Binding-site contacts:
Ligand atom O6 contacts residue SER66 of chain 1.C at 2.3 Å (h-bond).
Ligand atom N6 contacts residue ARG342 of chain 1.C at 2.7 Å (salt-bridge).
Ligand atom N3 contacts residue SER319 of chain 1.C at 3.4 Å (h-bond).
Ligand atom O5 contacts residue SER317 of chain 1.C at 2.9 Å (h-bond).
Ligand atom O1 contacts residue GLN122 of chain 1.C at 3.0 Å (h-bond).
Ligand atom N3 contacts residue THR318 of chain 1.C at 3.4 Å.
Ligand atom N6 contacts residue SER317 of chain 1.C at 3.7 Å.
Ligand atom N1 contacts residue SER319 of chain 1.C at 3.6 Å.
Ligand atom N7 contacts residue ARG342 of chain 1.C at 3.9 Å.
Ligand atom B1 contacts residue TYR152 of chain 1.C at 3.4 Å.
Ligand atom O3 contacts residue SER317 of chain 1.C at 3.5 Å (h-bond).
Ligand atom O3 contacts residue ASN345 of chain 1.C at 3.1 Å (h-bond).
Ligand atom B1 contacts residue LYS69 of chain 1.C at 3.9 Å.
Ligand atom N2 contacts residue SER319 of chain 1.C at 3.0 Å (h-bond).
Ligand atom N4 contacts residue SER66 of chain 1.C at 3.0 Å (h-bond).
Ligand atom N1 contacts residue ASN215 of chain 1.C at 3.3 Å (h-bond).
Ligand atom B1 contacts residue SER66 of chain 1.C at 1.4 Å.
Ligand atom O5 contacts residue SER66 of chain 1.C at 2.2 Å (h-bond).
Ligand atom C1 contacts residue VAL214 of chain 1.C at 3.6 Å (hydrophobic).
Ligand atom N4 contacts residue SER317 of chain 1.C at 3.2 Å (h-bond).
Ligand atom C1 contacts residue SER319 of chain 1.C at 3.5 Å.
Ligand atom C5 contacts residue SER66 of chain 1.C at 2.4 Å.
Ligand atom C9 contacts residue ARG342 of chain 1.C at 3.1 Å.
Ligand atom N2 contacts residue VAL214 of chain 1.C at 3.7 Å.
Ligand atom C9 contacts residue ASN345 of chain 1.C at 3.5 Å.
Ligand atom O1 contacts residue ASN154 of chain 1.C at 2.8 Å (h-bond).
Ligand atom C2 contacts residue TYR224 of chain 1.C at 3.9 Å (hydrophobic).
Ligand atom C3 contacts residue SER317 of chain 1.C at 3.3 Å.
Ligand atom O1 contacts residue TYR224 of chain 1.C at 3.9 Å.
Ligand atom C4 contacts residue SER317 of chain 1.C at 3.7 Å.
Ligand atom O3 contacts residue ARG342 of chain 1.C at 2.8 Å (salt-bridge).
Ligand atom N2 contacts residue THR318 of chain 1.C at 3.7 Å.
Ligand atom O6 contacts residue TYR152 of chain 1.C at 2.7 Å (h-bond).
Ligand atom O5 contacts residue GLY316 of chain 1.C at 3.5 Å.
Ligand atom O2 contacts residue ASN345 of chain 1.C at 3.3 Å (h-bond).
Ligand atom S1 contacts residue TYR224 of chain 1.C at 3.6 Å.
Ligand atom C6 contacts residue SER66 of chain 1.C at 3.7 Å.
Ligand atom N1 contacts residue VAL214 of chain 1.C at 3.8 Å.
Ligand atom C4 contacts residue ASN154 of chain 1.C at 3.8 Å.
Ligand atom C8 contacts residue ARG342 of chain 1.C at 3.3 Å.

This protein binds this small molecule.
Small molecule (SMILES): Nc1nnc(SCC(=O)N[C@@H](Cn2cc(C(=O)O)nn2)B(O)O)s1

Sequence of chain 1.C:
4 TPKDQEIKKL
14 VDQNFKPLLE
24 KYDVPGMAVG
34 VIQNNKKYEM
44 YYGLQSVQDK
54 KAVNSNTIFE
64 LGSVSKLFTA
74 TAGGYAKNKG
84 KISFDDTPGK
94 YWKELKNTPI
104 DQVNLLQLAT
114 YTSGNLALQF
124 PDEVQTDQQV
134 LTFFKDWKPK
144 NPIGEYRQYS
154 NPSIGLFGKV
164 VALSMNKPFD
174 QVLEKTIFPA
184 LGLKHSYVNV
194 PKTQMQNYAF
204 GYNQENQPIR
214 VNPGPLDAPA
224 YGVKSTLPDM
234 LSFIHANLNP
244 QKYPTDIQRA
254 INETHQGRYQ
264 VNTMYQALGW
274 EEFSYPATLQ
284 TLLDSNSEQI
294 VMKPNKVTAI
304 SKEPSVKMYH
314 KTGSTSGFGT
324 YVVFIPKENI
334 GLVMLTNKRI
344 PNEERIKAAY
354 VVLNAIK